Sequence of chain 1.I:
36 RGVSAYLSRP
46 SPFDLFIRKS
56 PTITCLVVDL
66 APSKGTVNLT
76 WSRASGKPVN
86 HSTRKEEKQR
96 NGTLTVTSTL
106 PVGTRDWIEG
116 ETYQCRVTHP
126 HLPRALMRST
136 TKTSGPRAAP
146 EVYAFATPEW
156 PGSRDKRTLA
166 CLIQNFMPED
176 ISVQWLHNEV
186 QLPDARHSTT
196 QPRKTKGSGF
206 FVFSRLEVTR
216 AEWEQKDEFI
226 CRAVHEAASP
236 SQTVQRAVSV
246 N

The protein below binds the small molecule below.
Small molecule (SMILES): CC(=O)N[C@H]1[C@H](O[C@H]2[C@H](O)[C@@H](NC(C)=O)CO[C@@H]2CO)O[C@H](CO)[C@@H](O[C@@H]2O[C@H](CO[C@H]3O[C@H](CO)[C@@H](O)[C@H](O[C@H]4O[C@H](CO)[C@@H](O)[C@H](O)[C@@H]4O)[C@@H]3O)[C@@H](O)[C@H](O[C@H]3O[C@H](CO)[C@@H](O)[C@H](O)[C@@H]3O)[C@@H]2O)[C@@H]1O

Binding-site contacts:
Ligand atom C7 contacts residue ASP64 of chain 1.I at 3.7 Å.
Ligand atom C1 contacts residue ASP64 of chain 1.I at 4.1 Å.
Ligand atom O6 contacts residue SER43 of chain 1.I at 4.2 Å.
Ligand atom O2 contacts residue GLN196 of chain 1.I at 4.0 Å.
Ligand atom N2 contacts residue ASN96 of chain 1.I at 2.7 Å (h-bond).
Ligand atom C6 contacts residue SER43 of chain 1.I at 4.0 Å.
Ligand atom C4 contacts residue ASN96 of chain 1.I at 4.3 Å.
Ligand atom O4 contacts residue VAL63 of chain 1.I at 3.8 Å.
Ligand atom O6 contacts residue ARG95 of chain 1.I at 3.0 Å.
Ligand atom O3 contacts residue LEU61 of chain 1.I at 4.0 Å.
Ligand atom C6 contacts residue TYR41 of chain 1.I at 2.8 Å (hydrophobic).
Ligand atom C2 contacts residue ASP64 of chain 1.I at 4.0 Å.
Ligand atom C6 contacts residue TYR41 of chain 1.I at 3.7 Å (hydrophobic).
Ligand atom O6 contacts residue THR100 of chain 1.I at 3.8 Å.
Ligand atom C3 contacts residue ASN96 of chain 1.I at 3.8 Å.
Ligand atom C3 contacts residue LEU61 of chain 1.I at 4.3 Å (hydrophobic).
Ligand atom C5 contacts residue TYR41 of chain 1.I at 3.8 Å (hydrophobic).
Ligand atom C8 contacts residue ASP64 of chain 1.I at 3.4 Å.
Ligand atom O4 contacts residue TYR41 of chain 1.I at 4.1 Å.
Ligand atom C6 contacts residue ARG95 of chain 1.I at 3.4 Å.
Ligand atom C1 contacts residue ARG95 of chain 1.I at 3.8 Å.
Ligand atom C5 contacts residue ASN96 of chain 1.I at 3.6 Å.
Ligand atom O5 contacts residue VAL63 of chain 1.I at 4.2 Å.
Ligand atom C5 contacts residue TYR41 of chain 1.I at 4.0 Å (hydrophobic).
Ligand atom C2 contacts residue LEU61 of chain 1.I at 3.8 Å (hydrophobic).
Ligand atom C1 contacts residue TYR41 of chain 1.I at 4.1 Å (hydrophobic).
Ligand atom C5 contacts residue ARG95 of chain 1.I at 3.6 Å.
Ligand atom O5 contacts residue TYR41 of chain 1.I at 4.2 Å.
Ligand atom C1 contacts residue ASN96 of chain 1.I at 1.4 Å.
Ligand atom O5 contacts residue ASN96 of chain 1.I at 2.4 Å (h-bond).
Ligand atom O4 contacts residue TYR41 of chain 1.I at 3.9 Å.
Ligand atom O5 contacts residue ARG95 of chain 1.I at 3.0 Å.
Ligand atom C8 contacts residue ASN96 of chain 1.I at 3.6 Å.
Ligand atom C4 contacts residue TYR41 of chain 1.I at 3.8 Å (hydrophobic).
Ligand atom O7 contacts residue LEU61 of chain 1.I at 4.1 Å.
Ligand atom C2 contacts residue ASN96 of chain 1.I at 2.6 Å.
Ligand atom O7 contacts residue ASN96 of chain 1.I at 3.0 Å (h-bond).
Ligand atom O6 contacts residue TYR41 of chain 1.I at 1.4 Å.
Ligand atom C7 contacts residue ASN96 of chain 1.I at 2.8 Å.
Ligand atom N2 contacts residue ASP64 of chain 1.I at 3.0 Å (salt-bridge).